A small-molecule ligand and the protein it binds are described below.
Small molecule (SMILES): CC(C)CCC[C@@H](C)[C@H]1CC[C@H]2[C@@H]3CC=C4C[C@@H](O)CC[C@]4(C)[C@H]3CC[C@]12C

Binding-site contacts:
Ligand atom C2 contacts residue ALA505 of chain 1.E at 3.3 Å (hydrophobic).
Ligand atom C18 contacts residue TRP509 of chain 1.E at 3.6 Å (hydrophobic).
Ligand atom C7 contacts residue THR161 of chain 1.E at 4.3 Å.
Ligand atom C5 contacts residue THR161 of chain 1.E at 3.6 Å.
Ligand atom C7 contacts residue LEU164 of chain 1.E at 3.9 Å (hydrophobic).
Ligand atom C26 contacts residue CLR1 of chain 1.K at 3.6 Å.
Ligand atom C4 contacts residue TYR157 of chain 1.E at 3.8 Å (hydrophobic).
Ligand atom C6 contacts residue THR161 of chain 1.E at 3.3 Å.
Ligand atom C18 contacts residue LEU168 of chain 1.E at 4.4 Å (hydrophobic).
Ligand atom C21 contacts residue LEU510 of chain 1.E at 4.3 Å (hydrophobic).
Ligand atom C2 contacts residue GLN219 of chain 1.E at 3.9 Å.
Ligand atom C1 contacts residue ALA505 of chain 1.E at 3.6 Å (hydrophobic).
Ligand atom C19 contacts residue GLN219 of chain 1.E at 4.3 Å.
Ligand atom C6 contacts residue LEU164 of chain 1.E at 4.5 Å (hydrophobic).
Ligand atom C1 contacts residue LEU502 of chain 1.E at 3.9 Å (hydrophobic).
Ligand atom C24 contacts residue SER513 of chain 1.E at 3.3 Å.
Ligand atom C27 contacts residue CLR1 of chain 1.G at 4.2 Å.
Ligand atom C3 contacts residue GLN219 of chain 1.E at 4.4 Å.
Ligand atom C19 contacts residue ALA505 of chain 1.E at 4.4 Å (hydrophobic).
Ligand atom C11 contacts residue ILE506 of chain 1.E at 3.8 Å (hydrophobic).
Ligand atom C3 contacts residue TYR157 of chain 1.E at 3.3 Å (hydrophobic).
Ligand atom C22 contacts residue SER513 of chain 1.E at 4.1 Å.
Ligand atom C11 contacts residue TRP509 of chain 1.E at 4.3 Å (hydrophobic).
Ligand atom C2 contacts residue TYR157 of chain 1.E at 4.5 Å (hydrophobic).
Ligand atom C15 contacts residue LEU164 of chain 1.E at 4.5 Å (hydrophobic).
Ligand atom O1 contacts residue GLN219 of chain 1.E at 3.9 Å.
Ligand atom O1 contacts residue TYR157 of chain 1.E at 2.1 Å (h-bond).
Ligand atom C3 contacts residue LEU502 of chain 1.E at 4.0 Å (hydrophobic).
Ligand atom C12 contacts residue TRP509 of chain 1.E at 4.4 Å (hydrophobic).
Ligand atom C19 contacts residue TRP509 of chain 1.E at 3.3 Å (hydrophobic).
Ligand atom C25 contacts residue CLR1 of chain 1.K at 3.7 Å.
Ligand atom C1 contacts residue ILE506 of chain 1.E at 4.3 Å (hydrophobic).
Ligand atom C11 contacts residue ALA505 of chain 1.E at 4.3 Å (hydrophobic).
Ligand atom C2 contacts residue LEU502 of chain 1.E at 3.7 Å (hydrophobic).
Ligand atom C4 contacts residue THR161 of chain 1.E at 3.4 Å.
Ligand atom C23 contacts residue SER513 of chain 1.E at 3.5 Å.
Ligand atom C12 contacts residue ILE506 of chain 1.E at 4.5 Å (hydrophobic).
Ligand atom C26 contacts residue LEU516 of chain 1.E at 4.0 Å (hydrophobic).
Ligand atom C20 contacts residue SER513 of chain 1.E at 4.5 Å.

Sequence of chain 1.E:
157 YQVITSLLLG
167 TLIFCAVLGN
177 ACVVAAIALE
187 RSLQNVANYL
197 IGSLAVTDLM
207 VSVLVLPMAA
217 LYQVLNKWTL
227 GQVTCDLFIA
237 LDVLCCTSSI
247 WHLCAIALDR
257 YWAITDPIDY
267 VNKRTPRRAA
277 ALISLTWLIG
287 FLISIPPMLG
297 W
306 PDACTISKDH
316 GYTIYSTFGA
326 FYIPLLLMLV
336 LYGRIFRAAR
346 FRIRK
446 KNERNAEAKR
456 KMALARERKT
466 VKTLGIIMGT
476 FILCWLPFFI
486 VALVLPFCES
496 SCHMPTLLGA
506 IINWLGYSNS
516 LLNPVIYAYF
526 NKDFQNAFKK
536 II